Sequence of chain 1.J:
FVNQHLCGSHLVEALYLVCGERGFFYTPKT

Sequence of chain 1.L:
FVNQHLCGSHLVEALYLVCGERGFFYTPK

Binding-site contacts:
Ligand atom C4 contacts residue HIS5 of chain 1.J at 3.9 Å.
Ligand atom O1 contacts residue SER9 of chain 1.E at 3.5 Å (h-bond).
Ligand atom O1 contacts residue VAL2 of chain 1.J at 4.3 Å.
Ligand atom C6 contacts residue CYS6 of chain 1.E at 3.4 Å (hydrophobic).
Ligand atom C3 contacts residue LEU16 of chain 1.E at 4.4 Å (hydrophobic).
Ligand atom C2 contacts residue LEU11 of chain 1.F at 4.3 Å (hydrophobic).
Ligand atom C6 contacts residue HIS5 of chain 1.J at 4.3 Å.
Ligand atom C1 contacts residue HIS5 of chain 1.J at 4.3 Å.
Ligand atom C4 contacts residue ALA14 of chain 1.F at 4.3 Å (hydrophobic).
Ligand atom C4 contacts residue LEU11 of chain 1.F at 4.2 Å (hydrophobic).
Ligand atom C1 contacts residue CYS6 of chain 1.E at 3.4 Å (hydrophobic).
Ligand atom C5 contacts residue LEU11 of chain 1.F at 3.8 Å (hydrophobic).
Ligand atom C5 contacts residue CYS7 of chain 1.F at 4.4 Å (hydrophobic).
Ligand atom C5 contacts residue HIS5 of chain 1.J at 4.2 Å.
Ligand atom C2 contacts residue ILE10 of chain 1.E at 4.5 Å (hydrophobic).
Ligand atom C6 contacts residue CYS7 of chain 1.F at 4.2 Å (hydrophobic).
Ligand atom C3 contacts residue LEU11 of chain 1.F at 4.5 Å (hydrophobic).
Ligand atom C5 contacts residue LEU6 of chain 1.J at 3.9 Å (hydrophobic).
Ligand atom O3 contacts residue LEU17 of chain 1.L at 3.3 Å.
Ligand atom O3 contacts residue LEU16 of chain 1.E at 3.8 Å.
Ligand atom C6 contacts residue VAL2 of chain 1.J at 4.3 Å (hydrophobic).
Ligand atom C2 contacts residue HIS5 of chain 1.J at 3.9 Å.
Ligand atom O1 contacts residue CYS6 of chain 1.E at 2.6 Å (h-bond).
Ligand atom C6 contacts residue LEU11 of chain 1.F at 3.6 Å (hydrophobic).
Ligand atom C6 contacts residue LEU6 of chain 1.J at 4.4 Å (hydrophobic).
Ligand atom C3 contacts residue ALA14 of chain 1.F at 4.2 Å (hydrophobic).
Ligand atom C2 contacts residue LEU16 of chain 1.E at 4.5 Å (hydrophobic).
Ligand atom O1 contacts residue CYS11 of chain 1.E at 2.9 Å (h-bond).
Ligand atom C4 contacts residue HIS10 of chain 1.F at 4.0 Å.
Ligand atom O3 contacts residue HIS5 of chain 1.J at 3.6 Å.
Ligand atom C1 contacts residue LEU11 of chain 1.F at 3.8 Å (hydrophobic).
Ligand atom O3 contacts residue ALA14 of chain 1.F at 3.5 Å.
Ligand atom C3 contacts residue HIS5 of chain 1.J at 3.6 Å.
Ligand atom C2 contacts residue CYS11 of chain 1.E at 3.9 Å (hydrophobic).
Ligand atom O1 contacts residue ILE10 of chain 1.E at 3.6 Å.
Ligand atom O1 contacts residue LEU11 of chain 1.F at 4.3 Å.
Ligand atom C1 contacts residue CYS11 of chain 1.E at 4.0 Å (hydrophobic).
Ligand atom C5 contacts residue HIS10 of chain 1.F at 3.9 Å.

Sequence of chain 1.F:
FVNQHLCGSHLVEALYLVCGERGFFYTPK

Sequence of chain 1.E:
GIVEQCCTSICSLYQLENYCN

The small molecule below binds the protein below.
Small molecule (SMILES): Oc1cccc(O)c1